Sequence of chain 1.B:
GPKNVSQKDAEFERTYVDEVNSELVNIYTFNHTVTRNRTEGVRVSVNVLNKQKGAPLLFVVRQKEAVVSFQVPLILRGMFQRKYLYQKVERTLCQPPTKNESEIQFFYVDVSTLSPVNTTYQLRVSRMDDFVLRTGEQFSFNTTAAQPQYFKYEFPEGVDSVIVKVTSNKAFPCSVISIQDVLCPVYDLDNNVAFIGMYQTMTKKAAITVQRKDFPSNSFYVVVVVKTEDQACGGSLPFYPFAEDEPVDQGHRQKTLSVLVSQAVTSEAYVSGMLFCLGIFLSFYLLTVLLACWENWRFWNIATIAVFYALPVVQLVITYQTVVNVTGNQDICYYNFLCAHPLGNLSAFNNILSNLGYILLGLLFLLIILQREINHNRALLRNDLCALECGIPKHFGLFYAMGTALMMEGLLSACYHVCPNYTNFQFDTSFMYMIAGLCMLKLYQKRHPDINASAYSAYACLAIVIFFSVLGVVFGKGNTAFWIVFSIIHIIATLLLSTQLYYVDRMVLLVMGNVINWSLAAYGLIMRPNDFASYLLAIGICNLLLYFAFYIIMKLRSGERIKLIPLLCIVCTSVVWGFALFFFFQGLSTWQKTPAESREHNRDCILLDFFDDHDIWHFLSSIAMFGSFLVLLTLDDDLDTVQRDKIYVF

The small molecule below binds the protein below.
Small molecule (SMILES): CC(=O)N[C@H]1[C@H](O[C@H]2[C@H](O)[C@@H](NC(C)=O)CO[C@@H]2CO)O[C@H](CO)[C@@H](O)[C@@H]1O

Binding-site contacts:
Ligand atom O5 contacts residue ASN54 of chain 1.B at 2.3 Å (h-bond).
Ligand atom C1 contacts residue GLU34 of chain 1.B at 3.8 Å.
Ligand atom O6 contacts residue GLU34 of chain 1.B at 4.0 Å.
Ligand atom C7 contacts residue ASN54 of chain 1.B at 3.5 Å.
Ligand atom C2 contacts residue GLU34 of chain 1.B at 3.8 Å.
Ligand atom O4 contacts residue GLU34 of chain 1.B at 3.0 Å (salt-bridge).
Ligand atom C6 contacts residue GLU34 of chain 1.B at 3.6 Å.
Ligand atom N2 contacts residue GLU34 of chain 1.B at 2.9 Å (salt-bridge).
Ligand atom C7 contacts residue PHE129 of chain 1.B at 4.2 Å (hydrophobic).
Ligand atom O7 contacts residue ASN54 of chain 1.B at 3.7 Å.
Ligand atom C2 contacts residue ASN54 of chain 1.B at 2.5 Å.
Ligand atom C4 contacts residue ASN54 of chain 1.B at 4.2 Å.
Ligand atom C3 contacts residue GLU34 of chain 1.B at 4.3 Å.
Ligand atom C5 contacts residue ASN54 of chain 1.B at 3.6 Å.
Ligand atom O7 contacts residue GLU34 of chain 1.B at 4.5 Å.
Ligand atom O7 contacts residue PHE129 of chain 1.B at 4.1 Å.
Ligand atom C4 contacts residue GLU34 of chain 1.B at 4.1 Å.
Ligand atom N2 contacts residue ASN54 of chain 1.B at 3.0 Å (h-bond).
Ligand atom C8 contacts residue GLU34 of chain 1.B at 3.3 Å.
Ligand atom C6 contacts residue ALA33 of chain 1.B at 4.2 Å (hydrophobic).
Ligand atom C7 contacts residue GLU34 of chain 1.B at 3.4 Å.
Ligand atom C1 contacts residue ASN54 of chain 1.B at 1.4 Å.
Ligand atom C3 contacts residue ASN54 of chain 1.B at 3.8 Å.
Ligand atom C8 contacts residue PHE129 of chain 1.B at 4.0 Å (hydrophobic).